Sequence of chain 1.G:
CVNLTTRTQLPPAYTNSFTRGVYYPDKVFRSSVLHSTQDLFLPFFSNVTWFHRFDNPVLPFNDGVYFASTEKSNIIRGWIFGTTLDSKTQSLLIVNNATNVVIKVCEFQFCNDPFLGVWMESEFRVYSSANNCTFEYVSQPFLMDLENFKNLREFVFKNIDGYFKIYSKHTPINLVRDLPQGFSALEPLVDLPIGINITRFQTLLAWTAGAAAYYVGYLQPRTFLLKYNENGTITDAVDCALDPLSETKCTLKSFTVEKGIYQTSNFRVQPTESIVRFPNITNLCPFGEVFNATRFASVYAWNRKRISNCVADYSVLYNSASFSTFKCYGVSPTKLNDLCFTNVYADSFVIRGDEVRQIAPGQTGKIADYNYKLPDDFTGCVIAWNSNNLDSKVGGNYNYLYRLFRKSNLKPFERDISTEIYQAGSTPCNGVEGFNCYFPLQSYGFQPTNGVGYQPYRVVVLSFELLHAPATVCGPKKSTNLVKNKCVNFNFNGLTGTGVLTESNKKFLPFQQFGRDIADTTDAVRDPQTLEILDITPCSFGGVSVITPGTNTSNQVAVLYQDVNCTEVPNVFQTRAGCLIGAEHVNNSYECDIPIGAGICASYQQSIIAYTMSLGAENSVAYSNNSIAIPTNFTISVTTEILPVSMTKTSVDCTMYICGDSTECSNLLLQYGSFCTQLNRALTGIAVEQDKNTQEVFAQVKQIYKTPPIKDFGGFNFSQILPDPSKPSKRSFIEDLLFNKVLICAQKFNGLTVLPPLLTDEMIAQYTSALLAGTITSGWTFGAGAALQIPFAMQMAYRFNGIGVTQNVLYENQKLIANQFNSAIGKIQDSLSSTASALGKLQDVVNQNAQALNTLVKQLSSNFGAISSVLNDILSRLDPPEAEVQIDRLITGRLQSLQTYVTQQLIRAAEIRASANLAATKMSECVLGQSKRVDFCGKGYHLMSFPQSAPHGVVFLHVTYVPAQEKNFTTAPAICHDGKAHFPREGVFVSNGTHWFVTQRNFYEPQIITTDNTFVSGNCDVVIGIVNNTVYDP

Binding-site contacts:
Ligand atom C8 contacts residue ASN253 of chain 1.G at 3.8 Å.
Ligand atom O5 contacts residue THR127 of chain 1.G at 3.5 Å.
Ligand atom C5 contacts residue THR127 of chain 1.G at 4.4 Å.
Ligand atom C4 contacts residue ASN253 of chain 1.G at 4.3 Å.
Ligand atom O6 contacts residue THR127 of chain 1.G at 3.7 Å.
Ligand atom O7 contacts residue ASN253 of chain 1.G at 3.5 Å (h-bond).
Ligand atom C5 contacts residue ASN253 of chain 1.G at 3.8 Å.
Ligand atom C1 contacts residue THR127 of chain 1.G at 4.0 Å.
Ligand atom C1 contacts residue THR255 of chain 1.G at 4.1 Å.
Ligand atom O5 contacts residue ASN253 of chain 1.G at 2.4 Å (h-bond).
Ligand atom C6 contacts residue THR127 of chain 1.G at 4.3 Å.
Ligand atom C1 contacts residue ASN253 of chain 1.G at 1.5 Å.
Ligand atom C7 contacts residue ASN253 of chain 1.G at 3.4 Å.
Ligand atom C2 contacts residue ASN253 of chain 1.G at 2.5 Å.
Ligand atom C3 contacts residue ASN253 of chain 1.G at 3.9 Å.
Ligand atom N2 contacts residue ASN253 of chain 1.G at 2.9 Å (h-bond).

The protein below binds the small molecule below.
Small molecule (SMILES): CC(=O)N[C@@H]1[C@@H](O)[C@H](O)[C@@H](CO)O[C@H]1O